Binding-site contacts:
Ligand atom C6 contacts residue ILE10 of chain 1.A at 3.8 Å (hydrophobic).
Ligand atom N22 contacts residue ALA31 of chain 1.A at 3.8 Å.
Ligand atom N20 contacts residue LYS33 of chain 1.A at 2.8 Å (salt-bridge).
Ligand atom C14 contacts residue ASN132 of chain 1.A at 3.1 Å.
Ligand atom N22 contacts residue LEU134 of chain 1.A at 3.5 Å.
Ligand atom N23 contacts residue LEU134 of chain 1.A at 3.5 Å.
Ligand atom C21 contacts residue ALA31 of chain 1.A at 3.4 Å (hydrophobic).
Ligand atom N20 contacts residue PHE80 of chain 1.A at 3.4 Å.
Ligand atom N13 contacts residue LYS129 of chain 1.A at 3.7 Å.
Ligand atom N13 contacts residue ASP145 of chain 1.A at 2.9 Å (salt-bridge).
Ligand atom C18 contacts residue LEU134 of chain 1.A at 3.3 Å (hydrophobic).
Ligand atom C19 contacts residue LYS33 of chain 1.A at 3.2 Å.
Ligand atom C2 contacts residue LEU83 of chain 1.A at 3.4 Å (hydrophobic).
Ligand atom C12 contacts residue ASN132 of chain 1.A at 3.3 Å.
Ligand atom C3 contacts residue HIS84 of chain 1.A at 3.8 Å.
Ligand atom C3 contacts residue ASP86 of chain 1.A at 3.7 Å.
Ligand atom C15 contacts residue LYS33 of chain 1.A at 3.7 Å.
Ligand atom C17 contacts residue LEU134 of chain 1.A at 3.4 Å (hydrophobic).
Ligand atom C14 contacts residue ASP145 of chain 1.A at 3.5 Å.
Ligand atom N13 contacts residue ASN132 of chain 1.A at 2.9 Å (h-bond).
Ligand atom C18 contacts residue ALA31 of chain 1.A at 3.5 Å (hydrophobic).
Ligand atom N16 contacts residue LYS33 of chain 1.A at 3.4 Å (salt-bridge).
Ligand atom C1 contacts residue PHE82 of chain 1.A at 3.5 Å (hydrophobic).
Ligand atom C15 contacts residue GLN131 of chain 1.A at 3.6 Å.
Ligand atom N22 contacts residue LEU83 of chain 1.A at 3.3 Å (h-bond).
Ligand atom C14 contacts residue LYS33 of chain 1.A at 3.7 Å.
Ligand atom C11 contacts residue GLY13 of chain 1.A at 3.8 Å.
Ligand atom C3 contacts residue LEU83 of chain 1.A at 3.6 Å (hydrophobic).
Ligand atom C12 contacts residue ASP145 of chain 1.A at 3.7 Å.
Ligand atom C3 contacts residue GLN85 of chain 1.A at 3.6 Å.
Ligand atom N4 contacts residue ILE10 of chain 1.A at 3.7 Å.
Ligand atom C11 contacts residue GLU12 of chain 1.A at 3.8 Å.
Ligand atom C9 contacts residue LYS33 of chain 1.A at 3.6 Å.
Ligand atom C21 contacts residue GLU81 of chain 1.A at 3.2 Å.
Ligand atom C1 contacts residue LEU83 of chain 1.A at 3.2 Å (hydrophobic).
Ligand atom C14 contacts residue GLN131 of chain 1.A at 3.8 Å.
Ligand atom C5 contacts residue ILE10 of chain 1.A at 3.6 Å (hydrophobic).
Ligand atom N4 contacts residue LEU83 of chain 1.A at 2.8 Å (h-bond).
Ligand atom C21 contacts residue LEU134 of chain 1.A at 3.4 Å (hydrophobic).
Ligand atom C1 contacts residue HIS84 of chain 1.A at 3.5 Å.

Sequence of chain 1.A:
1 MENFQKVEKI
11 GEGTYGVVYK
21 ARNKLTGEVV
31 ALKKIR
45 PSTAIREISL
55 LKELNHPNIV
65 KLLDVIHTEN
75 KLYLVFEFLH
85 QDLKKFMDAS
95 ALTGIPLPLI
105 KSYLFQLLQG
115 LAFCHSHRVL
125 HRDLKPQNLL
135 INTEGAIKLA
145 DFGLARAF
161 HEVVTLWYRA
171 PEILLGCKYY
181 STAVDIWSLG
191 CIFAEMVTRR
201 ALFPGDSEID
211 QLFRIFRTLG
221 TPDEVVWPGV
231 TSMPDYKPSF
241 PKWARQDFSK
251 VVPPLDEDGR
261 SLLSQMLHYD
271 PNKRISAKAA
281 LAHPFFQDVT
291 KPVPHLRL

The protein below binds the small molecule below.
Small molecule (SMILES): CC(C)Nc1cc(NC2CCC(N)CC2)nc2c(C#N)cnn12